Binding-site contacts:
Ligand atom C8 contacts residue LEU46 of chain 1.B at 4.0 Å (hydrophobic).
Ligand atom C7 contacts residue ASN53 of chain 1.B at 3.5 Å.
Ligand atom O7 contacts residue ASN53 of chain 1.B at 3.5 Å (h-bond).
Ligand atom C1 contacts residue ASN53 of chain 1.B at 1.4 Å.
Ligand atom O5 contacts residue ASN53 of chain 1.B at 2.3 Å (h-bond).
Ligand atom C8 contacts residue PRO48 of chain 1.B at 4.0 Å (hydrophobic).
Ligand atom N2 contacts residue LEU46 of chain 1.B at 4.2 Å.
Ligand atom C2 contacts residue ASN53 of chain 1.B at 2.5 Å.
Ligand atom C4 contacts residue ASN53 of chain 1.B at 4.2 Å.
Ligand atom C3 contacts residue ASN53 of chain 1.B at 3.8 Å.
Ligand atom C8 contacts residue TRP92 of chain 1.B at 4.2 Å (hydrophobic).
Ligand atom C5 contacts residue ASN53 of chain 1.B at 3.6 Å.
Ligand atom N2 contacts residue ASN53 of chain 1.B at 3.0 Å (h-bond).
Ligand atom C7 contacts residue LEU46 of chain 1.B at 4.1 Å (hydrophobic).
Ligand atom O6 contacts residue ASN53 of chain 1.B at 4.4 Å.

Sequence of chain 1.B:
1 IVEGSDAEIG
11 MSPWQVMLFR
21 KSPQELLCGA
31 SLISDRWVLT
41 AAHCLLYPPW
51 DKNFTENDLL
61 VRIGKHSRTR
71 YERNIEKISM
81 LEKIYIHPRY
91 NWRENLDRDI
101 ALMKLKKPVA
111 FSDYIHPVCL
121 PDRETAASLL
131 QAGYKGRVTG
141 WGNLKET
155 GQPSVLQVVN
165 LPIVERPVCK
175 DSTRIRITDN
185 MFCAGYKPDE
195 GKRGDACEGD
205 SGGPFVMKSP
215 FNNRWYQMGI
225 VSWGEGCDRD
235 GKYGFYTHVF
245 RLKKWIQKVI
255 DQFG

This small molecule binds to this protein.
Small molecule (SMILES): CC(=O)N[C@@H]1[C@@H](O)[C@H](O)[C@@H](CO)O[C@H]1O